The small molecule below binds the protein below.
Small molecule (SMILES): OCc1ccc(-n2cnc3ccccc32)cc1

Binding-site contacts:
Ligand atom N07 contacts residue MET282 of chain 1.A at 3.6 Å.
Ligand atom C15 contacts residue MET235 of chain 1.A at 3.3 Å (hydrophobic).
Ligand atom C16 contacts residue ASP236 of chain 1.A at 2.4 Å.
Ligand atom C11 contacts residue ALA278 of chain 1.A at 3.4 Å (hydrophobic).
Ligand atom C02 contacts residue MET235 of chain 1.A at 3.2 Å (hydrophobic).
Ligand atom C16 contacts residue ILE281 of chain 1.A at 2.8 Å (hydrophobic).
Ligand atom C02 contacts residue SER242 of chain 1.A at 3.6 Å.
Ligand atom C08 contacts residue MET282 of chain 1.A at 2.4 Å (hydrophobic).
Ligand atom C14 contacts residue MET282 of chain 1.A at 3.0 Å (hydrophobic).
Ligand atom C12 contacts residue ILE281 of chain 1.A at 3.0 Å (hydrophobic).
Ligand atom C03 contacts residue MET235 of chain 1.A at 2.6 Å (hydrophobic).
Ligand atom C12 contacts residue ALA278 of chain 1.A at 3.4 Å (hydrophobic).
Ligand atom C13 contacts residue ILE281 of chain 1.A at 2.9 Å (hydrophobic).
Ligand atom C13 contacts residue ASP236 of chain 1.A at 2.9 Å.
Ligand atom C10 contacts residue MET282 of chain 1.A at 2.1 Å (hydrophobic).
Ligand atom O17 contacts residue ASP236 of chain 1.A at 1.5 Å (salt-bridge).
Ligand atom C04 contacts residue PRO241 of chain 1.A at 2.9 Å (hydrophobic).
Ligand atom O17 contacts residue LEU232 of chain 1.A at 3.3 Å (h-bond).
Ligand atom C04 contacts residue MET235 of chain 1.A at 3.7 Å (hydrophobic).
Ligand atom O17 contacts residue ILE281 of chain 1.A at 3.3 Å.
Ligand atom C11 contacts residue MET235 of chain 1.A at 3.6 Å (hydrophobic).
Ligand atom C13 contacts residue MET282 of chain 1.A at 3.7 Å (hydrophobic).
Ligand atom C16 contacts residue LEU232 of chain 1.A at 3.7 Å (hydrophobic).
Ligand atom N09 contacts residue MET282 of chain 1.A at 2.5 Å.
Ligand atom N07 contacts residue PRO241 of chain 1.A at 3.6 Å.
Ligand atom C14 contacts residue ILE281 of chain 1.A at 3.8 Å (hydrophobic).
Ligand atom C01 contacts residue SER242 of chain 1.A at 3.5 Å.
Ligand atom C15 contacts residue MET282 of chain 1.A at 2.2 Å (hydrophobic).
Ligand atom C11 contacts residue MET282 of chain 1.A at 2.9 Å (hydrophobic).
Ligand atom C02 contacts residue PRO241 of chain 1.A at 3.5 Å (hydrophobic).
Ligand atom C04 contacts residue MET282 of chain 1.A at 3.8 Å (hydrophobic).
Ligand atom C08 contacts residue PRO241 of chain 1.A at 3.4 Å (hydrophobic).
Ligand atom C05 contacts residue PRO241 of chain 1.A at 3.4 Å (hydrophobic).
Ligand atom C12 contacts residue MET282 of chain 1.A at 3.6 Å (hydrophobic).
Ligand atom C14 contacts residue ASP236 of chain 1.A at 2.7 Å.
Ligand atom N09 contacts residue PRO241 of chain 1.A at 3.3 Å.
Ligand atom C10 contacts residue PRO241 of chain 1.A at 3.8 Å (hydrophobic).
Ligand atom C15 contacts residue PRO241 of chain 1.A at 3.8 Å (hydrophobic).
Ligand atom C03 contacts residue PRO241 of chain 1.A at 3.0 Å (hydrophobic).
Ligand atom C14 contacts residue MET235 of chain 1.A at 3.3 Å (hydrophobic).

Sequence of chain 1.A:
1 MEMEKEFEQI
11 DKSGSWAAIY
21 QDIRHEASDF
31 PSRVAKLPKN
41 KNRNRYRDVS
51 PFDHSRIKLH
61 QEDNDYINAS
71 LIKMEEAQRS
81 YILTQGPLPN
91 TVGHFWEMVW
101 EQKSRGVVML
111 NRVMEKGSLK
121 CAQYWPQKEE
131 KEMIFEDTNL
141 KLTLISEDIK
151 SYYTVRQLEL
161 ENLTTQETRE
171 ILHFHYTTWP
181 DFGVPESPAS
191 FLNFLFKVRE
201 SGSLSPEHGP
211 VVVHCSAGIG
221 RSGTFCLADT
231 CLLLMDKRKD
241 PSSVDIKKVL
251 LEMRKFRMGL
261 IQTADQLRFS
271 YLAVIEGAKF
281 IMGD